A protein and the small-molecule ligand that binds it are described below.
Small molecule (SMILES): NCC[C@H](O)C(=O)N[C@@H]1C[C@H](N)[C@@H](O[C@H]2O[C@H](CN)CC[C@H]2N)[C@H](O)[C@H]1O[C@H]1O[C@H](CO)[C@@H](O)[C@H](N)[C@H]1O

Sequence of chain 1.B:
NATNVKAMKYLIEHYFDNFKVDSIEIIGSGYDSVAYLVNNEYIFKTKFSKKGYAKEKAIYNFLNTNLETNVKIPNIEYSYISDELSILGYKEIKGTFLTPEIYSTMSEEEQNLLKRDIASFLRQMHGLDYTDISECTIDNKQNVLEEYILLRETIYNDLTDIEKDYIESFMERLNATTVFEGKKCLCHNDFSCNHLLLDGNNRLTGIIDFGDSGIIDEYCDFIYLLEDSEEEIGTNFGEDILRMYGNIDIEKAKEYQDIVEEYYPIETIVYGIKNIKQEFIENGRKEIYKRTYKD

Binding-site contacts:
Ligand atom C16 contacts residue ASP200 of chain 1.B at 3.2 Å.
Ligand atom N4 contacts residue GLU237 of chain 1.B at 2.4 Å (salt-bridge).
Ligand atom C6 contacts residue TYR234 of chain 1.B at 3.7 Å (hydrophobic).
Ligand atom C13 contacts residue GLU271 of chain 1.B at 3.4 Å.
Ligand atom C10 contacts residue GLU241 of chain 1.B at 3.5 Å.
Ligand atom C13 contacts residue GLU237 of chain 1.B at 3.6 Å.
Ligand atom C2 contacts residue GNP1 of chain 1.I at 3.8 Å.
Ligand atom C15 contacts residue TYR234 of chain 1.B at 3.7 Å (hydrophobic).
Ligand atom C6 contacts residue GLU237 of chain 1.B at 3.8 Å.
Ligand atom O contacts residue ASP200 of chain 1.B at 3.5 Å (salt-bridge).
Ligand atom C21 contacts residue ASP200 of chain 1.B at 3.7 Å.
Ligand atom O9 contacts residue ASP200 of chain 1.B at 3.5 Å (salt-bridge).
Ligand atom C4 contacts residue ASP200 of chain 1.B at 3.7 Å.
Ligand atom C contacts residue GNP1 of chain 1.I at 3.9 Å.
Ligand atom O contacts residue HIS205 of chain 1.B at 3.3 Å.
Ligand atom C1 contacts residue ASN204 of chain 1.B at 3.3 Å.
Ligand atom C9 contacts residue GLU241 of chain 1.B at 3.3 Å.
Ligand atom C14 contacts residue TYR234 of chain 1.B at 3.4 Å (hydrophobic).
Ligand atom C21 contacts residue TYR234 of chain 1.B at 3.2 Å (hydrophobic).
Ligand atom N1 contacts residue ASP200 of chain 1.B at 3.2 Å (salt-bridge).
Ligand atom N1 contacts residue SER202 of chain 1.B at 3.9 Å.
Ligand atom N2 contacts residue GLU241 of chain 1.B at 3.6 Å (salt-bridge).
Ligand atom O5 contacts residue TYR234 of chain 1.B at 2.7 Å (h-bond).
Ligand atom O2 contacts residue GLU237 of chain 1.B at 3.4 Å (salt-bridge).
Ligand atom C4 contacts residue TYR234 of chain 1.B at 3.7 Å (hydrophobic).
Ligand atom O8 contacts residue GLU277 of chain 1.B at 3.1 Å (salt-bridge).
Ligand atom C12 contacts residue GLU271 of chain 1.B at 3.8 Å.
Ligand atom O contacts residue GNP1 of chain 1.I at 3.2 Å (h-bond).
Ligand atom N4 contacts residue GLU271 of chain 1.B at 3.1 Å (salt-bridge).
Ligand atom N5 contacts residue GLU277 of chain 1.B at 3.0 Å (salt-bridge).
Ligand atom C5 contacts residue GLU242 of chain 1.B at 3.8 Å.
Ligand atom C11 contacts residue GLU241 of chain 1.B at 3.8 Å.
Ligand atom C16 contacts residue TYR234 of chain 1.B at 3.3 Å (hydrophobic).
Ligand atom O contacts residue ASN204 of chain 1.B at 3.7 Å.
Ligand atom C20 contacts residue TYR234 of chain 1.B at 3.8 Å (hydrophobic).
Ligand atom N3 contacts residue GLU241 of chain 1.B at 3.4 Å (salt-bridge).
Ligand atom N2 contacts residue GLU237 of chain 1.B at 3.0 Å (salt-bridge).
Ligand atom N2 contacts residue GLU242 of chain 1.B at 3.3 Å (salt-bridge).
Ligand atom O9 contacts residue TYR234 of chain 1.B at 2.4 Å (h-bond).
Ligand atom C12 contacts residue GLU237 of chain 1.B at 3.7 Å.